Sequence of chain 1.D:
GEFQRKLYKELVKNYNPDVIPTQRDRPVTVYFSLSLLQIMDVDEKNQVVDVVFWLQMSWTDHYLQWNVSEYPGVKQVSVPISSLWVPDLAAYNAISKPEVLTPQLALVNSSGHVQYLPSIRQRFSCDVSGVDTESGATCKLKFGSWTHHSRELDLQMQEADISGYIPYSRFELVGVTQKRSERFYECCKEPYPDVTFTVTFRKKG

Binding-site contacts:
Ligand atom C2 contacts residue GLU10 of chain 1.D at 4.0 Å.
Ligand atom C1 contacts residue ASN14 of chain 1.D at 3.8 Å.
Ligand atom C8 contacts residue LEU7 of chain 1.D at 3.9 Å (hydrophobic).
Ligand atom C5 contacts residue TYR71 of chain 1.D at 3.5 Å (hydrophobic).
Ligand atom C11 contacts residue LEU64 of chain 1.D at 4.1 Å (hydrophobic).
Ligand atom C12 contacts residue LEU64 of chain 1.D at 3.1 Å (hydrophobic).
Ligand atom C5 contacts residue GLU10 of chain 1.D at 3.8 Å.
Ligand atom C11 contacts residue LEU11 of chain 1.D at 4.0 Å (hydrophobic).
Ligand atom BR1 contacts residue VAL108 of chain 1.D at 3.9 Å.
Ligand atom N1 contacts residue TYR63 of chain 1.D at 4.1 Å.
Ligand atom C9 contacts residue GLU10 of chain 1.D at 4.2 Å.
Ligand atom C7 contacts residue GLU10 of chain 1.D at 4.0 Å.
Ligand atom C12 contacts residue TRP66 of chain 1.D at 3.6 Å (hydrophobic).
Ligand atom C11 contacts residue TRP66 of chain 1.D at 4.2 Å (hydrophobic).
Ligand atom BR1 contacts residue TRP66 of chain 1.D at 4.3 Å.
Ligand atom C4 contacts residue ASN14 of chain 1.D at 3.5 Å.
Ligand atom O2 contacts residue GLU70 of chain 1.D at 4.0 Å.
Ligand atom C6 contacts residue TRP66 of chain 1.D at 4.0 Å (hydrophobic).
Ligand atom C2 contacts residue ASN14 of chain 1.D at 4.1 Å.
Ligand atom O2 contacts residue TYR71 of chain 1.D at 2.7 Å (h-bond).
Ligand atom C4 contacts residue GLU10 of chain 1.D at 3.2 Å.
Ligand atom C9 contacts residue LEU11 of chain 1.D at 4.0 Å (hydrophobic).
Ligand atom C1 contacts residue TYR63 of chain 1.D at 3.1 Å (hydrophobic).
Ligand atom C13 contacts residue TYR63 of chain 1.D at 4.2 Å (hydrophobic).
Ligand atom C11 contacts residue LEU7 of chain 1.D at 4.1 Å (hydrophobic).
Ligand atom C3 contacts residue GLU10 of chain 1.D at 4.0 Å.
Ligand atom BR1 contacts residue VAL77 of chain 1.D at 3.7 Å.
Ligand atom O1 contacts residue GLN65 of chain 1.D at 4.1 Å.
Ligand atom C9 contacts residue LEU7 of chain 1.D at 3.2 Å (hydrophobic).
Ligand atom C13 contacts residue TRP66 of chain 1.D at 4.0 Å (hydrophobic).
Ligand atom C13 contacts residue LEU64 of chain 1.D at 3.4 Å (hydrophobic).
Ligand atom C13 contacts residue GLN65 of chain 1.D at 4.0 Å.
Ligand atom BR1 contacts residue VAL79 of chain 1.D at 3.9 Å.
Ligand atom N1 contacts residue GLU10 of chain 1.D at 4.2 Å.
Ligand atom C10 contacts residue LEU7 of chain 1.D at 3.4 Å (hydrophobic).
Ligand atom O2 contacts residue GLU10 of chain 1.D at 3.7 Å.
Ligand atom C6 contacts residue TYR71 of chain 1.D at 3.6 Å (hydrophobic).
Ligand atom C6 contacts residue GLU10 of chain 1.D at 3.8 Å.
Ligand atom C10 contacts residue LEU11 of chain 1.D at 3.7 Å (hydrophobic).
Ligand atom C6 contacts residue LEU7 of chain 1.D at 3.9 Å (hydrophobic).

The small molecule below binds the protein below.
Small molecule (SMILES): CN1C[C@](C)(O)C(=O)C=C1c1ccc(Br)cc1